A small-molecule ligand and the protein it binds are described below.
Small molecule (SMILES): CC(=O)N[C@H]1[C@H](O[C@H]2[C@H](O)[C@@H](NC(C)=O)CO[C@@H]2CO)O[C@H](CO)[C@@H](O)[C@@H]1O

Sequence of chain 1.F:
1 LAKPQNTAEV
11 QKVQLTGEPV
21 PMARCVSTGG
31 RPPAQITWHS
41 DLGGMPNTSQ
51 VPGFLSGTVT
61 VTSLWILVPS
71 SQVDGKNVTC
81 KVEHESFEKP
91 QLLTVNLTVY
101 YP

Binding-site contacts:
Ligand atom C2 contacts residue ASN47 of chain 1.F at 2.6 Å.
Ligand atom C7 contacts residue ASN47 of chain 1.F at 3.8 Å.
Ligand atom N2 contacts residue ASN47 of chain 1.F at 3.2 Å (h-bond).
Ligand atom C4 contacts residue ASN47 of chain 1.F at 4.2 Å.
Ligand atom O5 contacts residue ASN47 of chain 1.F at 2.2 Å (h-bond).
Ligand atom C6 contacts residue ASN47 of chain 1.F at 4.0 Å.
Ligand atom C3 contacts residue ASN47 of chain 1.F at 3.9 Å.
Ligand atom C5 contacts residue ASN47 of chain 1.F at 3.4 Å.
Ligand atom C1 contacts residue ASN47 of chain 1.F at 1.4 Å.
Ligand atom O7 contacts residue ASN47 of chain 1.F at 3.9 Å.